Binding-site contacts:
Ligand atom C4 contacts residue HIS244 of chain 1.B at 4.4 Å.
Ligand atom C1 contacts residue TYR190 of chain 1.B at 3.7 Å (hydrophobic).
Ligand atom O4 contacts residue FMN1 of chain 1.I at 3.1 Å (h-bond).
Ligand atom C2 contacts residue TYR190 of chain 1.B at 3.7 Å (hydrophobic).
Ligand atom O3 contacts residue FMN1 of chain 1.I at 3.2 Å.
Ligand atom C6 contacts residue HIS244 of chain 1.B at 3.5 Å.
Ligand atom O2 contacts residue ALA286 of chain 1.B at 4.5 Å.
Ligand atom O4 contacts residue TYR284 of chain 1.B at 3.6 Å.
Ligand atom C6 contacts residue TYR284 of chain 1.B at 3.7 Å (hydrophobic).
Ligand atom N1 contacts residue TYR190 of chain 1.B at 3.5 Å.
Ligand atom C6 contacts residue ALA286 of chain 1.B at 3.5 Å (hydrophobic).
Ligand atom C4 contacts residue FMN1 of chain 1.I at 3.8 Å.
Ligand atom O2 contacts residue TYR190 of chain 1.B at 4.4 Å.
Ligand atom C3 contacts residue TYR190 of chain 1.B at 3.7 Å (hydrophobic).
Ligand atom C1 contacts residue TRP108 of chain 1.B at 4.2 Å (hydrophobic).
Ligand atom N1 contacts residue FMN1 of chain 1.I at 3.4 Å.
Ligand atom O3 contacts residue HIS185 of chain 1.B at 2.8 Å (h-bond).
Ligand atom N1 contacts residue HIS185 of chain 1.B at 3.9 Å.
Ligand atom C5 contacts residue HIS188 of chain 1.B at 3.4 Å.
Ligand atom O3 contacts residue HIS188 of chain 1.B at 2.6 Å (h-bond).
Ligand atom C6 contacts residue VAL285 of chain 1.B at 4.0 Å (hydrophobic).
Ligand atom C4 contacts residue HIS188 of chain 1.B at 3.4 Å.
Ligand atom C3 contacts residue HIS188 of chain 1.B at 4.0 Å.
Ligand atom C3 contacts residue FMN1 of chain 1.I at 3.7 Å.
Ligand atom C5 contacts residue HIS244 of chain 1.B at 3.9 Å.
Ligand atom N1 contacts residue HIS188 of chain 1.B at 3.8 Å.
Ligand atom C2 contacts residue FMN1 of chain 1.I at 3.7 Å.
Ligand atom O3 contacts residue TYR190 of chain 1.B at 3.3 Å.
Ligand atom O2 contacts residue FMN1 of chain 1.I at 4.0 Å.
Ligand atom C1 contacts residue PHE74 of chain 1.B at 3.7 Å (hydrophobic).
Ligand atom C1 contacts residue THR33 of chain 1.B at 4.1 Å.
Ligand atom O1 contacts residue HIS188 of chain 1.B at 3.2 Å (h-bond).
Ligand atom C1 contacts residue FMN1 of chain 1.I at 3.6 Å.
Ligand atom O1 contacts residue TYR190 of chain 1.B at 4.4 Å.
Ligand atom C5 contacts residue TYR284 of chain 1.B at 4.0 Å (hydrophobic).
Ligand atom O4 contacts residue HIS188 of chain 1.B at 3.6 Å.
Ligand atom O1 contacts residue HIS244 of chain 1.B at 3.4 Å (h-bond).

A protein and the small-molecule ligand that binds it are described below.
Small molecule (SMILES): CCOC(=O)/C(=N\O)C(C)=O

Sequence of chain 1.B:
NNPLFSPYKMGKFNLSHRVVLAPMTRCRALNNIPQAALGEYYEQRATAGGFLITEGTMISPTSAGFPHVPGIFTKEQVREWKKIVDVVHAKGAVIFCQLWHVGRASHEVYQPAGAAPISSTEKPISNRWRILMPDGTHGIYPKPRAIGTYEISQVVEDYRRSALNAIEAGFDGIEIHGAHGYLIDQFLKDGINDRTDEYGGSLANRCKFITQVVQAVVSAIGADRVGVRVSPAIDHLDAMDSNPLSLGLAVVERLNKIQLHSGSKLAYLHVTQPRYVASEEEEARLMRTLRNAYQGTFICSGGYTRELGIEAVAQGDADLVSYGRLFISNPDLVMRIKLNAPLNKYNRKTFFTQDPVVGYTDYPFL